Binding-site contacts:
Ligand atom O7 contacts residue ASN612 of chain 1.B at 4.3 Å.
Ligand atom C7 contacts residue ASN612 of chain 1.B at 3.4 Å.
Ligand atom O5 contacts residue ASN612 of chain 1.B at 2.3 Å (h-bond).
Ligand atom C2 contacts residue ASN612 of chain 1.B at 2.4 Å.
Ligand atom C7 contacts residue PHE610 of chain 1.B at 4.3 Å (hydrophobic).
Ligand atom N2 contacts residue PHE610 of chain 1.B at 3.5 Å.
Ligand atom C1 contacts residue ASN612 of chain 1.B at 1.4 Å.
Ligand atom C1 contacts residue PHE610 of chain 1.B at 4.1 Å (hydrophobic).
Ligand atom O7 contacts residue PHE610 of chain 1.B at 3.8 Å.
Ligand atom C5 contacts residue ASN612 of chain 1.B at 3.7 Å.
Ligand atom C3 contacts residue PHE610 of chain 1.B at 4.5 Å (hydrophobic).
Ligand atom C3 contacts residue ASN612 of chain 1.B at 3.8 Å.
Ligand atom C2 contacts residue PHE610 of chain 1.B at 4.2 Å (hydrophobic).
Ligand atom N2 contacts residue ASN612 of chain 1.B at 2.9 Å (h-bond).
Ligand atom C8 contacts residue ASN612 of chain 1.B at 3.5 Å.
Ligand atom O6 contacts residue THR619 of chain 1.B at 3.8 Å.
Ligand atom O5 contacts residue THR619 of chain 1.B at 4.5 Å.
Ligand atom C4 contacts residue ASN612 of chain 1.B at 4.2 Å.

Sequence of chain 1.B:
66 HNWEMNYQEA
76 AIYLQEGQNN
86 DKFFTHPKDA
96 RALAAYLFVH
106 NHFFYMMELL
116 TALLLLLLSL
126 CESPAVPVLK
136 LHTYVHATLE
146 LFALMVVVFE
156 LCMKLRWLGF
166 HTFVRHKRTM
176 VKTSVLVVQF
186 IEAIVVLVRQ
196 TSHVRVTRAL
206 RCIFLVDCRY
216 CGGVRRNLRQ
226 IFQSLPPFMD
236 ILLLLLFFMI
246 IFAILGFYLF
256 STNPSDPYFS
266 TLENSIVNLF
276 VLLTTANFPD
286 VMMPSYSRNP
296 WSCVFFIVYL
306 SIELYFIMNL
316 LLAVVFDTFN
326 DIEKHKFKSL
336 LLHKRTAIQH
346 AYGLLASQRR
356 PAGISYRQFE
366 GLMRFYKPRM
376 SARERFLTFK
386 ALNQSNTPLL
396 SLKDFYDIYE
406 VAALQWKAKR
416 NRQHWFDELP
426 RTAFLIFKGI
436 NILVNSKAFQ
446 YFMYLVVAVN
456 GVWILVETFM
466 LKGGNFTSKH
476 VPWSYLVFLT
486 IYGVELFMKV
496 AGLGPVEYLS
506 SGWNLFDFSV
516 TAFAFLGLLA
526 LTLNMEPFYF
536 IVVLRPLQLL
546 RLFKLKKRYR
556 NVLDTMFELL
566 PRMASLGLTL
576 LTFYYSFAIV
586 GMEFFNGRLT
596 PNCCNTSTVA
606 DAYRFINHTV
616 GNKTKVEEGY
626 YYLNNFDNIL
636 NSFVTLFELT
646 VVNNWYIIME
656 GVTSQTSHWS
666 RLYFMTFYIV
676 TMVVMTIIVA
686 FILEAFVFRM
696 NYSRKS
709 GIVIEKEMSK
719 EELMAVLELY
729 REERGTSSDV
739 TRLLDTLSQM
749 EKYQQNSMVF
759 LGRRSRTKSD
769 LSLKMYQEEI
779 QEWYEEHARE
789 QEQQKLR

This small molecule binds to this protein.
Small molecule (SMILES): CC(=O)N[C@@H]1[C@@H](O)[C@H](O)[C@@H](CO)O[C@H]1O